A small-molecule ligand and the protein it binds are described below.
Small molecule (SMILES): CC(=O)N[C@H]1[C@H](O[C@H]2[C@H](O)[C@@H](NC(C)=O)CO[C@@H]2CO)O[C@H](CO)[C@@H](O)[C@@H]1O

Binding-site contacts:
Ligand atom N2 contacts residue ASN61 of chain 1.A at 2.9 Å (h-bond).
Ligand atom C3 contacts residue ASN61 of chain 1.A at 3.9 Å.
Ligand atom C4 contacts residue ASN61 of chain 1.A at 4.3 Å.
Ligand atom O6 contacts residue ASN61 of chain 1.A at 4.1 Å.
Ligand atom C8 contacts residue ARG43 of chain 1.A at 4.5 Å.
Ligand atom C3 contacts residue ALA62 of chain 1.A at 4.3 Å (hydrophobic).
Ligand atom C5 contacts residue ASN61 of chain 1.A at 3.6 Å.
Ligand atom C1 contacts residue ASN61 of chain 1.A at 1.5 Å.
Ligand atom O7 contacts residue ALA62 of chain 1.A at 3.0 Å (h-bond).
Ligand atom C7 contacts residue ALA62 of chain 1.A at 3.1 Å (hydrophobic).
Ligand atom N2 contacts residue ALA62 of chain 1.A at 2.7 Å (h-bond).
Ligand atom C7 contacts residue ASN61 of chain 1.A at 4.2 Å.
Ligand atom C1 contacts residue ASN28 of chain 1.A at 4.5 Å.
Ligand atom C1 contacts residue ALA62 of chain 1.A at 3.7 Å (hydrophobic).
Ligand atom C2 contacts residue ASN61 of chain 1.A at 2.5 Å.
Ligand atom O5 contacts residue ASN61 of chain 1.A at 2.5 Å (h-bond).
Ligand atom C2 contacts residue ALA62 of chain 1.A at 3.7 Å (hydrophobic).

Sequence of chain 1.A:
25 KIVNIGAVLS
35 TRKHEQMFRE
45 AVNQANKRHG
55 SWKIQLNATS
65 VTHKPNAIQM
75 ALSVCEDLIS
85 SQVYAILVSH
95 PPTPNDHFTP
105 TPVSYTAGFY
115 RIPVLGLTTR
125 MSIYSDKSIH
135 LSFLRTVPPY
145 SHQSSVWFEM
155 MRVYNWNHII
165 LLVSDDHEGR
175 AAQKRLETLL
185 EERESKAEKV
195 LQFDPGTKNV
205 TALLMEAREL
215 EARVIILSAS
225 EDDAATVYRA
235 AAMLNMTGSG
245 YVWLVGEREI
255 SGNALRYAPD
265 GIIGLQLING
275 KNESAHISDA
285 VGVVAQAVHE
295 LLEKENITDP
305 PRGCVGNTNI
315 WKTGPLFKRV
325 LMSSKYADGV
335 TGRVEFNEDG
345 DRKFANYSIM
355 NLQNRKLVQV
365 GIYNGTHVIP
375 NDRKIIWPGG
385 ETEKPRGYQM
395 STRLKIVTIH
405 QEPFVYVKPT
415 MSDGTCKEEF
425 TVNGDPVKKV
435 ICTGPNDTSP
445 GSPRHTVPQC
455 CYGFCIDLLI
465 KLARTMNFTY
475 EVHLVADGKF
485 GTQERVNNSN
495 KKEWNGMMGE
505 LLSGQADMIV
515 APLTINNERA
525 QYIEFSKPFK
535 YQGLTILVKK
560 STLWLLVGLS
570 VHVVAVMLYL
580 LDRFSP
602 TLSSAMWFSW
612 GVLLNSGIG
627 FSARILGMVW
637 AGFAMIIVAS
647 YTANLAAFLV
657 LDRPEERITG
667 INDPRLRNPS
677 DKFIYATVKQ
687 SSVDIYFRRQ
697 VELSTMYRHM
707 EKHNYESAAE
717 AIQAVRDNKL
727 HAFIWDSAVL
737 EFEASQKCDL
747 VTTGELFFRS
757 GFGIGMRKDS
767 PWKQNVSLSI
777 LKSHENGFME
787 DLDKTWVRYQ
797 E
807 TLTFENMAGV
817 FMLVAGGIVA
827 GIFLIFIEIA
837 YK